Sequence of chain 1.A:
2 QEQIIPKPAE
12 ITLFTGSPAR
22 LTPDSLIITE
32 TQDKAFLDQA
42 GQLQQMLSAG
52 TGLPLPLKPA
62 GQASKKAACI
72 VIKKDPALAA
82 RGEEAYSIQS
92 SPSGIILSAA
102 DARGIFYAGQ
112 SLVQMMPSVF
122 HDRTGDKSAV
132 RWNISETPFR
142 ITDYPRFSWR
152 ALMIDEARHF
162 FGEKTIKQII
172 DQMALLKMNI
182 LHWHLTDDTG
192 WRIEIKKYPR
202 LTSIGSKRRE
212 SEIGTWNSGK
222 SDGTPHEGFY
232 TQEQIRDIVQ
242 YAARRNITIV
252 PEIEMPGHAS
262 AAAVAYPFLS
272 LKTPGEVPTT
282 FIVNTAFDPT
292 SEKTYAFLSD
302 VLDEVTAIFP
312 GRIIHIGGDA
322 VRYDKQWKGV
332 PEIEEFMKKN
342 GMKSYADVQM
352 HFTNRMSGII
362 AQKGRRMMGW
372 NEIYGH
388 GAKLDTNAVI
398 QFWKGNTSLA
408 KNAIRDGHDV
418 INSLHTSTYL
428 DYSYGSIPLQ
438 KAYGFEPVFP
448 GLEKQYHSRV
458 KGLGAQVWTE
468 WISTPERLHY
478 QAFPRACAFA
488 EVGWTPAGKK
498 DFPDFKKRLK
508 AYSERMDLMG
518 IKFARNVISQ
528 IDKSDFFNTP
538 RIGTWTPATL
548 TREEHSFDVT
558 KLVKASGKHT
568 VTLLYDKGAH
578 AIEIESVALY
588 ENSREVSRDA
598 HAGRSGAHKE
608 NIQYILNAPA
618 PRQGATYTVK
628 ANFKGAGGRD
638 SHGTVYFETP

This small molecule binds to this protein.
Small molecule (SMILES): CC(=O)N[C@@H]1[C@@H](O)[C@@H](O)[C@@H](CO)O[C@H]1O

Binding-site contacts:
Ligand atom C7 contacts residue HIS577 of chain 1.B at 3.9 Å.
Ligand atom C3 contacts residue ALA633 of chain 1.B at 3.2 Å (hydrophobic).
Ligand atom O6 contacts residue LYS631 of chain 1.A at 4.1 Å.
Ligand atom C7 contacts residue ALA578 of chain 1.B at 3.4 Å (hydrophobic).
Ligand atom O3 contacts residue ALA578 of chain 1.B at 2.7 Å (h-bond).
Ligand atom O4 contacts residue ARG601 of chain 1.B at 3.1 Å (salt-bridge).
Ligand atom C7 contacts residue ALA576 of chain 1.B at 3.6 Å (hydrophobic).
Ligand atom O3 contacts residue ALA633 of chain 1.B at 2.5 Å (h-bond).
Ligand atom O3 contacts residue ALA576 of chain 1.B at 4.3 Å.
Ligand atom C6 contacts residue GLU550 of chain 1.A at 4.2 Å.
Ligand atom C3 contacts residue ALA578 of chain 1.B at 3.9 Å (hydrophobic).
Ligand atom C8 contacts residue HIS577 of chain 1.B at 3.7 Å.
Ligand atom C4 contacts residue ARG601 of chain 1.B at 4.2 Å.
Ligand atom C8 contacts residue TYR572 of chain 1.B at 3.8 Å (hydrophobic).
Ligand atom O3 contacts residue HIS577 of chain 1.B at 3.3 Å.
Ligand atom C8 contacts residue ALA576 of chain 1.B at 3.4 Å (hydrophobic).
Ligand atom C2 contacts residue ALA576 of chain 1.B at 4.0 Å (hydrophobic).
Ligand atom O4 contacts residue ALA633 of chain 1.B at 3.5 Å.
Ligand atom C2 contacts residue ARG601 of chain 1.B at 3.8 Å.
Ligand atom C1 contacts residue ARG601 of chain 1.B at 4.2 Å.
Ligand atom C8 contacts residue ALA604 of chain 1.B at 3.8 Å (hydrophobic).
Ligand atom C7 contacts residue ALA604 of chain 1.B at 4.0 Å (hydrophobic).
Ligand atom O5 contacts residue ARG601 of chain 1.B at 3.9 Å.
Ligand atom C4 contacts residue ALA633 of chain 1.B at 3.4 Å (hydrophobic).
Ligand atom C8 contacts residue ALA578 of chain 1.B at 3.7 Å (hydrophobic).
Ligand atom N2 contacts residue ALA578 of chain 1.B at 3.3 Å (h-bond).
Ligand atom C6 contacts residue ASN629 of chain 1.A at 4.0 Å.
Ligand atom O7 contacts residue GLY603 of chain 1.B at 3.9 Å.
Ligand atom C2 contacts residue ALA578 of chain 1.B at 4.0 Å (hydrophobic).
Ligand atom N2 contacts residue ALA576 of chain 1.B at 2.9 Å (h-bond).
Ligand atom O7 contacts residue ALA604 of chain 1.B at 3.3 Å (h-bond).
Ligand atom C3 contacts residue HIS577 of chain 1.B at 4.2 Å.
Ligand atom C8 contacts residue GLY575 of chain 1.B at 3.5 Å.
Ligand atom O5 contacts residue ASN629 of chain 1.A at 4.0 Å.
Ligand atom O6 contacts residue GLU550 of chain 1.A at 2.8 Å (salt-bridge).
Ligand atom O7 contacts residue ARG601 of chain 1.B at 3.9 Å.
Ligand atom C3 contacts residue ALA576 of chain 1.B at 4.2 Å (hydrophobic).
Ligand atom N2 contacts residue HIS577 of chain 1.B at 3.6 Å.
Ligand atom O7 contacts residue ALA578 of chain 1.B at 3.6 Å.
Ligand atom O6 contacts residue ASN629 of chain 1.A at 3.7 Å.

Sequence of chain 1.B:
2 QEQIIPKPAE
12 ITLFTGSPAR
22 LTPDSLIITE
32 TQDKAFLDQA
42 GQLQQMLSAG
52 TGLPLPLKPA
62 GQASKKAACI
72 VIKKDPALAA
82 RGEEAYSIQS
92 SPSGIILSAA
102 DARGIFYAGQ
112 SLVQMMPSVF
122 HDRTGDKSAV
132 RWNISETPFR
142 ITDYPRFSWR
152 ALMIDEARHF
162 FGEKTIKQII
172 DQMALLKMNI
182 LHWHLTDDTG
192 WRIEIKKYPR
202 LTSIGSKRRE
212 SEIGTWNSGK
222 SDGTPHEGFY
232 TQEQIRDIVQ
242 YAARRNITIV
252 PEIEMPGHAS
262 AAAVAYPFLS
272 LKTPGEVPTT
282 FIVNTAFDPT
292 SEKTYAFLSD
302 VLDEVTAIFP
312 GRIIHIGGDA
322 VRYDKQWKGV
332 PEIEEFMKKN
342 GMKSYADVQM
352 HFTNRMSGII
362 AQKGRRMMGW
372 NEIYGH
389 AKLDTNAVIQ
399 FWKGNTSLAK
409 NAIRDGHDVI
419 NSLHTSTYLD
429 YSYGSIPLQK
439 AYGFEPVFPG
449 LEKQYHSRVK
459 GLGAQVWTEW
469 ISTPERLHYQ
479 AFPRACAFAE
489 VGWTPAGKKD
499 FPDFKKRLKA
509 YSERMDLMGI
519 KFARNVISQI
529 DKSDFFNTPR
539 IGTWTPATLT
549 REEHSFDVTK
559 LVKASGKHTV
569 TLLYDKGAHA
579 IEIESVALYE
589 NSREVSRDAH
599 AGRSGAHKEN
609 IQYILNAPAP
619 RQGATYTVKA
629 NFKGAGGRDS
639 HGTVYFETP